Binding-site contacts:
Ligand atom C7 contacts residue PRO84 of chain 1.B at 4.4 Å (hydrophobic).
Ligand atom O3 contacts residue LEU248 of chain 1.B at 4.0 Å.
Ligand atom O5 contacts residue SER88 of chain 1.B at 4.5 Å.
Ligand atom C8 contacts residue GLU227 of chain 1.B at 4.3 Å.
Ligand atom N2 contacts residue ASN85 of chain 1.B at 2.8 Å (h-bond).
Ligand atom C4 contacts residue ASN85 of chain 1.B at 4.3 Å.
Ligand atom C1 contacts residue ASN85 of chain 1.B at 1.4 Å.
Ligand atom C8 contacts residue LEU248 of chain 1.B at 4.1 Å (hydrophobic).
Ligand atom C8 contacts residue HIS83 of chain 1.B at 3.1 Å.
Ligand atom O5 contacts residue THR87 of chain 1.B at 4.1 Å.
Ligand atom C7 contacts residue GLU227 of chain 1.B at 4.1 Å.
Ligand atom C5 contacts residue THR87 of chain 1.B at 4.0 Å.
Ligand atom C7 contacts residue ASN85 of chain 1.B at 3.5 Å.
Ligand atom O3 contacts residue GLU227 of chain 1.B at 4.4 Å.
Ligand atom O7 contacts residue ASN85 of chain 1.B at 3.7 Å.
Ligand atom C3 contacts residue ASN85 of chain 1.B at 3.8 Å.
Ligand atom C3 contacts residue GLU227 of chain 1.B at 4.1 Å.
Ligand atom C1 contacts residue THR87 of chain 1.B at 4.2 Å.
Ligand atom O6 contacts residue GLY246 of chain 1.B at 3.9 Å.
Ligand atom C2 contacts residue ASN85 of chain 1.B at 2.5 Å.
Ligand atom C5 contacts residue ASN85 of chain 1.B at 3.7 Å.
Ligand atom C8 contacts residue PRO84 of chain 1.B at 3.8 Å (hydrophobic).
Ligand atom N2 contacts residue HIS83 of chain 1.B at 3.9 Å.
Ligand atom O7 contacts residue GLU227 of chain 1.B at 2.9 Å (salt-bridge).
Ligand atom O5 contacts residue ASN85 of chain 1.B at 2.4 Å (h-bond).
Ligand atom C7 contacts residue HIS83 of chain 1.B at 4.0 Å.

This protein binds this small molecule.
Small molecule (SMILES): CC(=O)N[C@H]1[C@H](O[C@H]2[C@H](O)[C@@H](NC(C)=O)CO[C@@H]2CO)O[C@H](CO)[C@@H](O[C@H]2O[C@H](CO)[C@@H](O[C@H]3O[C@H](CO)[C@@H](O)[C@H](O)[C@@H]3O)[C@H](O)[C@@H]2O)[C@@H]1O

Sequence of chain 1.B:
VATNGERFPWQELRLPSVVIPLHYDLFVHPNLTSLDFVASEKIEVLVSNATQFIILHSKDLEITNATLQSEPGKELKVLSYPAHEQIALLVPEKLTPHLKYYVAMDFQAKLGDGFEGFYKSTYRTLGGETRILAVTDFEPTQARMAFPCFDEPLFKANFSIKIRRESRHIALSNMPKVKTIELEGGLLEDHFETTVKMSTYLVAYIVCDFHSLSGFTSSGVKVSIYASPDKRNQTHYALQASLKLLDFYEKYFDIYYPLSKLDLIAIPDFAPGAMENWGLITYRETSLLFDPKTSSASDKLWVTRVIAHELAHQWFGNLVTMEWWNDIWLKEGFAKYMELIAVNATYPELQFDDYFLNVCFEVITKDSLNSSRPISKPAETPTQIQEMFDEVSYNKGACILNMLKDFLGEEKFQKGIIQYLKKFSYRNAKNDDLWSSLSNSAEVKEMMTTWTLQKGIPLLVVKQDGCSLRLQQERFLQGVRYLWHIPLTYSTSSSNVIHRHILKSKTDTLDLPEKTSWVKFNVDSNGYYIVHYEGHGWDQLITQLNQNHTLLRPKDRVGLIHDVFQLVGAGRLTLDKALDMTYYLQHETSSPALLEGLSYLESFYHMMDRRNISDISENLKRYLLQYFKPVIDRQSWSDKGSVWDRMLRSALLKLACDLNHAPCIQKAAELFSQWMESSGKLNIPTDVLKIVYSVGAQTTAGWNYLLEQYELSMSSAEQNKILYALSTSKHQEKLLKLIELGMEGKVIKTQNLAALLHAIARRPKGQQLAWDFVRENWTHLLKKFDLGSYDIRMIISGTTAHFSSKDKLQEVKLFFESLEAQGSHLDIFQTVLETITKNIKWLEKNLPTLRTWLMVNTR